Sequence of chain 1.A:
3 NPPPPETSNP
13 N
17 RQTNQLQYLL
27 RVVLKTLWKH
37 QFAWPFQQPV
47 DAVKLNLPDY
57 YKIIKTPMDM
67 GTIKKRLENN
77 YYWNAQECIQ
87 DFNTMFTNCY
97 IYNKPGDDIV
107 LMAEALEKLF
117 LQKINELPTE

Binding-site contacts:
Ligand atom N18 contacts residue GLN44 of chain 1.A at 3.3 Å (h-bond).
Ligand atom N7 contacts residue ASN99 of chain 1.A at 2.6 Å (h-bond).
Ligand atom N7 contacts residue ILE105 of chain 1.A at 3.8 Å.
Ligand atom N18 contacts residue LEU51 of chain 1.A at 3.4 Å.
Ligand atom N17 contacts residue GLN44 of chain 1.A at 3.2 Å (h-bond).
Ligand atom C16 contacts residue LEU51 of chain 1.A at 3.4 Å (hydrophobic).
Ligand atom C21 contacts residue GLN44 of chain 1.A at 3.4 Å.
Ligand atom N20 contacts residue PRO45 of chain 1.A at 3.6 Å.
Ligand atom C10 contacts residue LEU53 of chain 1.A at 3.6 Å (hydrophobic).
Ligand atom O32 contacts residue ASN99 of chain 1.A at 3.0 Å (h-bond).
Ligand atom C16 contacts residue GLN44 of chain 1.A at 3.8 Å.
Ligand atom C26 contacts residue TRP40 of chain 1.A at 3.8 Å (hydrophobic).
Ligand atom C6 contacts residue LEU53 of chain 1.A at 3.5 Å (hydrophobic).
Ligand atom C8 contacts residue ASN99 of chain 1.A at 3.6 Å.
Ligand atom C26 contacts residue GLN44 of chain 1.A at 3.6 Å.
Ligand atom S15 contacts residue LEU51 of chain 1.A at 3.7 Å.
Ligand atom C34 contacts residue PHE42 of chain 1.A at 3.6 Å (hydrophobic).
Ligand atom N20 contacts residue LEU51 of chain 1.A at 3.6 Å.
Ligand atom C33 contacts residue VAL46 of chain 1.A at 3.5 Å (hydrophobic).
Ligand atom C14 contacts residue PRO41 of chain 1.A at 3.3 Å (hydrophobic).
Ligand atom C16 contacts residue ASP47 of chain 1.A at 3.9 Å.
Ligand atom O31 contacts residue ASN99 of chain 1.A at 3.3 Å (h-bond).
Ligand atom N17 contacts residue LEU51 of chain 1.A at 3.2 Å.
Ligand atom C19 contacts residue GLN44 of chain 1.A at 3.6 Å.
Ligand atom C8 contacts residue LEU53 of chain 1.A at 3.8 Å (hydrophobic).
Ligand atom C19 contacts residue LEU51 of chain 1.A at 3.6 Å (hydrophobic).
Ligand atom C33 contacts residue PRO41 of chain 1.A at 3.8 Å (hydrophobic).
Ligand atom C6 contacts residue ASN99 of chain 1.A at 3.4 Å.
Ligand atom C9 contacts residue LEU53 of chain 1.A at 3.5 Å (hydrophobic).
Ligand atom C22 contacts residue GLN44 of chain 1.A at 3.8 Å.
Ligand atom C8 contacts residue ILE105 of chain 1.A at 3.8 Å (hydrophobic).
Ligand atom N20 contacts residue ASP47 of chain 1.A at 3.0 Å (salt-bridge).
Ligand atom O31 contacts residue LEU53 of chain 1.A at 3.8 Å.
Ligand atom N5 contacts residue LEU53 of chain 1.A at 3.5 Å.
Ligand atom C34 contacts residue PRO41 of chain 1.A at 3.8 Å (hydrophobic).
Ligand atom C4 contacts residue LEU53 of chain 1.A at 3.8 Å (hydrophobic).
Ligand atom N24 contacts residue ASP47 of chain 1.A at 3.8 Å.
Ligand atom N11 contacts residue LEU53 of chain 1.A at 3.8 Å.
Ligand atom C23 contacts residue GLN44 of chain 1.A at 3.9 Å.
Ligand atom N24 contacts residue GLN44 of chain 1.A at 3.6 Å.

A protein and the small-molecule ligand that binds it are described below.
Small molecule (SMILES): CCCCc1c(C)nc2nc(SCc3nc4c(c(=O)[nH]c(=O)n4CCCC)n3CC)nn2c1C